The small molecule below binds the protein below.
Small molecule (SMILES): OC[C@H]1O[C@H](O)[C@@H](O)[C@@H](O)[C@@H]1O

Binding-site contacts:
Ligand atom O6 contacts residue SER23 of chain 1.A at 4.2 Å.
Ligand atom C5 contacts residue THR2 of chain 1.A at 4.1 Å.
Ligand atom O2 contacts residue SER23 of chain 1.A at 3.6 Å.
Ligand atom C6 contacts residue CYS22 of chain 1.A at 3.8 Å (hydrophobic).
Ligand atom O5 contacts residue CYS22 of chain 1.A at 3.9 Å.
Ligand atom C5 contacts residue SER21 of chain 1.A at 4.0 Å.
Ligand atom C5 contacts residue CYS22 of chain 1.A at 3.7 Å (hydrophobic).
Ligand atom O3 contacts residue SER23 of chain 1.A at 4.3 Å.
Ligand atom O4 contacts residue THR2 of chain 1.A at 4.3 Å.
Ligand atom C2 contacts residue THR2 of chain 1.A at 4.4 Å.
Ligand atom C3 contacts residue ALA1 of chain 1.A at 3.8 Å (hydrophobic).
Ligand atom C6 contacts residue SER21 of chain 1.A at 3.8 Å.
Ligand atom C3 contacts residue SER23 of chain 1.A at 3.0 Å.
Ligand atom C5 contacts residue SER23 of chain 1.A at 3.0 Å.
Ligand atom C6 contacts residue ASN44 of chain 1.A at 3.6 Å.
Ligand atom O6 contacts residue THR20 of chain 1.A at 3.8 Å.
Ligand atom O6 contacts residue CYS22 of chain 1.A at 3.5 Å (h-bond).
Ligand atom C6 contacts residue THR20 of chain 1.A at 3.3 Å.
Ligand atom O4 contacts residue SER21 of chain 1.A at 3.9 Å.
Ligand atom O6 contacts residue ASN44 of chain 1.A at 3.0 Å (h-bond).
Ligand atom O5 contacts residue SER23 of chain 1.A at 2.3 Å (h-bond).
Ligand atom C2 contacts residue ALA1 of chain 1.A at 3.7 Å (hydrophobic).
Ligand atom C1 contacts residue SER23 of chain 1.A at 1.4 Å.
Ligand atom C4 contacts residue SER23 of chain 1.A at 3.6 Å.
Ligand atom C2 contacts residue SER23 of chain 1.A at 2.4 Å.
Ligand atom C6 contacts residue SER23 of chain 1.A at 4.1 Å.
Ligand atom C4 contacts residue THR2 of chain 1.A at 4.4 Å.
Ligand atom C3 contacts residue THR2 of chain 1.A at 4.2 Å.
Ligand atom O3 contacts residue ALA1 of chain 1.A at 3.5 Å (h-bond).
Ligand atom C1 contacts residue THR2 of chain 1.A at 4.4 Å.
Ligand atom C1 contacts residue ALA1 of chain 1.A at 4.3 Å (hydrophobic).

Sequence of chain 1.A:
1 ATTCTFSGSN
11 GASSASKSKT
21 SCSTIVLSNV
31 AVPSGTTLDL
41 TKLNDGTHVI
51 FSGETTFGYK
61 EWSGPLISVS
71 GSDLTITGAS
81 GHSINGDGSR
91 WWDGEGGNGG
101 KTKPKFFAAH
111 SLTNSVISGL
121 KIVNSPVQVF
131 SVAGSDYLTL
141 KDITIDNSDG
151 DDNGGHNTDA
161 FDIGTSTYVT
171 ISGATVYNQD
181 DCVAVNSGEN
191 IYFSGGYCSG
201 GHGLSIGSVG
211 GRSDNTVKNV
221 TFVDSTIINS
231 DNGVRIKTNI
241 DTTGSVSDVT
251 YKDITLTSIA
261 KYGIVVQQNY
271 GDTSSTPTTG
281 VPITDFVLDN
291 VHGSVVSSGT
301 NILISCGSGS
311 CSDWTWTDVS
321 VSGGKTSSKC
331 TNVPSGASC